Sequence of chain 1.F:
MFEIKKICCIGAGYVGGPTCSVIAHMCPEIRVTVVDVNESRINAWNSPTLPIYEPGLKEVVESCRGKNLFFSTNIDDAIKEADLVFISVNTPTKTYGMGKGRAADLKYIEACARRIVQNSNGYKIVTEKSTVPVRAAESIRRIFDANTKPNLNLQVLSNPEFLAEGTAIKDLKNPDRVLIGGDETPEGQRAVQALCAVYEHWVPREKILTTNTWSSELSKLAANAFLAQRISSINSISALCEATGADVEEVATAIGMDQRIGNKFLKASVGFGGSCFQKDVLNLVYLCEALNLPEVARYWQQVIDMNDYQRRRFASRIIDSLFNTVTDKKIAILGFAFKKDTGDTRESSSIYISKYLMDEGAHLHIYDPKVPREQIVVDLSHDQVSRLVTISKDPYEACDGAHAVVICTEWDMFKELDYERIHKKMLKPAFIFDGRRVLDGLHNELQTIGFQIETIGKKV

A protein and the small-molecule ligand that binds it are described below.
Small molecule (SMILES): O=c1ccn([C@@H]2O[C@H](CO[P](=O)(O)O[P](=O)(O)O[C@H]3O[C@H](CO)[C@@H](O)[C@H](O)[C@H]3O)[C@@H](O)[C@H]2O)c(=O)[nH]1

Binding-site contacts:
Ligand atom O2' contacts residue ARG261 of chain 1.E at 2.7 Å (salt-bridge).
Ligand atom O4 contacts residue PHE266 of chain 1.F at 3.3 Å.
Ligand atom O6' contacts residue CYS277 of chain 1.F at 3.5 Å.
Ligand atom C6 contacts residue ILE232 of chain 1.F at 3.5 Å (hydrophobic).
Ligand atom O1A contacts residue LYS340 of chain 1.F at 2.9 Å (salt-bridge).
Ligand atom C4' contacts residue LEU164 of chain 1.F at 3.3 Å (hydrophobic).
Ligand atom O2A contacts residue PHE278 of chain 1.F at 3.4 Å.
Ligand atom C5' contacts residue LEU164 of chain 1.F at 3.5 Å (hydrophobic).
Ligand atom O2 contacts residue ARG443 of chain 1.F at 3.5 Å (salt-bridge).
Ligand atom O3C contacts residue GLY274 of chain 1.F at 3.0 Å (h-bond).
Ligand atom O4C contacts residue PHE273 of chain 1.F at 3.2 Å.
Ligand atom O6' contacts residue ASN225 of chain 1.F at 2.8 Å (h-bond).
Ligand atom O4' contacts residue NAI1 of chain 1.CA at 3.5 Å.
Ligand atom O4 contacts residue LYS268 of chain 1.F at 3.2 Å (salt-bridge).
Ligand atom O4C contacts residue ILE232 of chain 1.F at 3.4 Å.
Ligand atom C6' contacts residue CYS277 of chain 1.F at 3.3 Å (hydrophobic).
Ligand atom O3C contacts residue PHE339 of chain 1.F at 2.7 Å (h-bond).
Ligand atom O4' contacts residue LYS221 of chain 1.F at 2.9 Å (salt-bridge).
Ligand atom C4C contacts residue GLY274 of chain 1.F at 3.5 Å.
Ligand atom O2B contacts residue GLU166 of chain 1.F at 3.0 Å (salt-bridge).
Ligand atom O2C contacts residue PHE339 of chain 1.F at 3.4 Å (h-bond).
Ligand atom C4' contacts residue LYS221 of chain 1.F at 3.2 Å.
Ligand atom O3' contacts residue PHE163 of chain 1.F at 2.7 Å (h-bond).
Ligand atom O3A contacts residue LYS340 of chain 1.F at 3.5 Å (salt-bridge).
Ligand atom O2C contacts residue ARG443 of chain 1.F at 2.9 Å (salt-bridge).
Ligand atom C3' contacts residue LEU164 of chain 1.F at 3.3 Å (hydrophobic).
Ligand atom O4' contacts residue LEU164 of chain 1.F at 2.7 Å (h-bond).
Ligand atom N3 contacts residue LYS268 of chain 1.F at 2.8 Å (salt-bridge).
Ligand atom C3C contacts residue PHE339 of chain 1.F at 3.5 Å (hydrophobic).
Ligand atom O3B contacts residue ALA165 of chain 1.F at 3.5 Å.
Ligand atom O4' contacts residue GLU162 of chain 1.F at 3.5 Å (salt-bridge).
Ligand atom O3' contacts residue ARG261 of chain 1.E at 2.9 Å (salt-bridge).
Ligand atom O2A contacts residue PHE266 of chain 1.F at 3.4 Å.
Ligand atom O2B contacts residue PHE339 of chain 1.F at 3.5 Å.
Ligand atom C1' contacts residue PHE278 of chain 1.F at 3.5 Å (hydrophobic).
Ligand atom C6' contacts residue NAI1 of chain 1.CA at 3.4 Å.
Ligand atom O6' contacts residue LYS221 of chain 1.F at 2.5 Å (salt-bridge).
Ligand atom O2 contacts residue SER270 of chain 1.F at 2.6 Å (h-bond).
Ligand atom O4' contacts residue PHE163 of chain 1.F at 3.1 Å.
Ligand atom C3' contacts residue PHE163 of chain 1.F at 3.4 Å (hydrophobic).

Sequence of chain 1.E:
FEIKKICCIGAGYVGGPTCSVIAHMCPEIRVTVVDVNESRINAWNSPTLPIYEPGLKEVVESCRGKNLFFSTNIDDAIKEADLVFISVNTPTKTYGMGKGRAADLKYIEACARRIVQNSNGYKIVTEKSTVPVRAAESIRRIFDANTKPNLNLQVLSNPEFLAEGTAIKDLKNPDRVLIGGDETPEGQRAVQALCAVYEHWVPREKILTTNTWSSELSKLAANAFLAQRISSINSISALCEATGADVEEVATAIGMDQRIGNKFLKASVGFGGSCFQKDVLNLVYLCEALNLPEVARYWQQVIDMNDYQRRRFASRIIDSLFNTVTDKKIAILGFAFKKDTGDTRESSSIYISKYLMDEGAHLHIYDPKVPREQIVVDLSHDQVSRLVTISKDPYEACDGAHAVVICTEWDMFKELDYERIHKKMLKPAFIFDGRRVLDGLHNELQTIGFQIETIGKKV